A protein and the small-molecule ligand that binds it are described below.
Small molecule (SMILES): O=c1[nH]c(=O)c2nn[nH]c2[nH]1

Sequence of chain 2.A:
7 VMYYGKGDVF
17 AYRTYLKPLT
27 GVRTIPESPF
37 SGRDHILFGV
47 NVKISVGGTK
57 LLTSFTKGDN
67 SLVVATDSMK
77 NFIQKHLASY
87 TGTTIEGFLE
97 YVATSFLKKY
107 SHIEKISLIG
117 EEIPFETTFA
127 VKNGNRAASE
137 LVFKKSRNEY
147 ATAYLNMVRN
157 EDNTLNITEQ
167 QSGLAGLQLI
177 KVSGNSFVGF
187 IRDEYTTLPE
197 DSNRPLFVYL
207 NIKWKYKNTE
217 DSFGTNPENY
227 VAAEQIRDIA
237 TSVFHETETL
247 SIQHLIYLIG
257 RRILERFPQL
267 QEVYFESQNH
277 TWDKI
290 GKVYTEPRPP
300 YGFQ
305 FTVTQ

Sequence of chain 2.B:
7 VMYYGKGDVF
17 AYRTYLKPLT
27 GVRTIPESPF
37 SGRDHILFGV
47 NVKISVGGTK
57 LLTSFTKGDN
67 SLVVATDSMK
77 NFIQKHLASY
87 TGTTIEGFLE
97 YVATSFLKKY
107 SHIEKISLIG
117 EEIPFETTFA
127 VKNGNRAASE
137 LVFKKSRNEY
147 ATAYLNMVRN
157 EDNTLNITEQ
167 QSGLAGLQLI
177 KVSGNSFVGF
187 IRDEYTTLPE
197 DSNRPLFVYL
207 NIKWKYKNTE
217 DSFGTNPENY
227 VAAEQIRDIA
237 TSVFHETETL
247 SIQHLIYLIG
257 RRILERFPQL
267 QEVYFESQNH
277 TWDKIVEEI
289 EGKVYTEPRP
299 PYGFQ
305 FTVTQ

Binding-site contacts:
Ligand atom N8 contacts residue OXY1 of chain 2.F at 3.9 Å.
Ligand atom O2 contacts residue ARG200 of chain 2.B at 2.8 Å (salt-bridge).
Ligand atom O6 contacts residue TYR10 of chain 2.A at 3.7 Å.
Ligand atom C4 contacts residue PHE183 of chain 2.B at 3.4 Å (hydrophobic).
Ligand atom N3 contacts residue ARG200 of chain 2.B at 3.1 Å (salt-bridge).
Ligand atom C2 contacts residue ILE248 of chain 2.B at 3.9 Å (hydrophobic).
Ligand atom N1 contacts residue PHE183 of chain 2.B at 3.6 Å.
Ligand atom N7 contacts residue PHE183 of chain 2.B at 3.6 Å.
Ligand atom O2 contacts residue SER247 of chain 2.B at 3.4 Å.
Ligand atom C6 contacts residue PHE183 of chain 2.B at 3.5 Å (hydrophobic).
Ligand atom C5 contacts residue OXY1 of chain 2.F at 3.3 Å.
Ligand atom C2 contacts residue GLN249 of chain 2.B at 3.7 Å.
Ligand atom N1 contacts residue OXY1 of chain 2.F at 3.3 Å (h-bond).
Ligand atom N7 contacts residue THR72 of chain 2.A at 2.9 Å (h-bond).
Ligand atom N3 contacts residue OXY1 of chain 2.F at 3.4 Å (h-bond).
Ligand atom N8 contacts residue LEU194 of chain 2.B at 3.7 Å.
Ligand atom O6 contacts residue GLN249 of chain 2.B at 2.9 Å (h-bond).
Ligand atom N8 contacts residue PHE183 of chain 2.B at 3.6 Å.
Ligand atom N7 contacts residue OXY1 of chain 2.F at 3.6 Å.
Ligand atom N3 contacts residue ASN275 of chain 2.B at 3.6 Å (h-bond).
Ligand atom C6 contacts residue OXY1 of chain 2.F at 3.3 Å.
Ligand atom N7 contacts residue ALA71 of chain 2.A at 3.5 Å.
Ligand atom C6 contacts residue GLN249 of chain 2.B at 3.7 Å.
Ligand atom C2 contacts residue OXY1 of chain 2.F at 3.4 Å.
Ligand atom C4 contacts residue ARG200 of chain 2.B at 3.9 Å.
Ligand atom C5 contacts residue PHE183 of chain 2.B at 3.3 Å (hydrophobic).
Ligand atom O6 contacts residue VAL69 of chain 2.A at 3.9 Å.
Ligand atom N8 contacts residue ALA71 of chain 2.A at 3.7 Å.
Ligand atom N3 contacts residue PHE183 of chain 2.B at 3.8 Å.
Ligand atom C2 contacts residue ARG200 of chain 2.B at 3.5 Å.
Ligand atom N9 contacts residue OXY1 of chain 2.F at 3.8 Å.
Ligand atom C2 contacts residue PHE183 of chain 2.B at 3.7 Å (hydrophobic).
Ligand atom O2 contacts residue GLN249 of chain 2.B at 3.7 Å.
Ligand atom N9 contacts residue PHE183 of chain 2.B at 3.4 Å.
Ligand atom C4 contacts residue OXY1 of chain 2.F at 3.4 Å.
Ligand atom O2 contacts residue ILE248 of chain 2.B at 2.8 Å (h-bond).
Ligand atom N1 contacts residue GLN249 of chain 2.B at 2.8 Å (h-bond).
Ligand atom N9 contacts residue LEU194 of chain 2.B at 3.9 Å.
Ligand atom N8 contacts residue THR72 of chain 2.A at 3.5 Å (h-bond).
Ligand atom O6 contacts residue THR72 of chain 2.A at 3.7 Å.